Binding-site contacts:
Ligand atom N2 contacts residue ASN67 of chain 24.C at 2.8 Å (h-bond).
Ligand atom C8 contacts residue MET118 of chain 24.C at 4.0 Å (hydrophobic).
Ligand atom C7 contacts residue PHE90 of chain 24.C at 4.3 Å (hydrophobic).
Ligand atom C7 contacts residue ASN67 of chain 24.C at 3.7 Å.
Ligand atom O6 contacts residue ASN67 of chain 24.C at 3.7 Å.
Ligand atom C5 contacts residue ASN67 of chain 24.C at 3.8 Å.
Ligand atom C8 contacts residue ARG89 of chain 24.C at 4.1 Å.
Ligand atom C8 contacts residue PHE90 of chain 24.C at 3.6 Å (hydrophobic).
Ligand atom C4 contacts residue ASN67 of chain 24.C at 4.3 Å.
Ligand atom C1 contacts residue ASN67 of chain 24.C at 1.4 Å.
Ligand atom O7 contacts residue ASN67 of chain 24.C at 4.1 Å.
Ligand atom C2 contacts residue ASN67 of chain 24.C at 2.4 Å.
Ligand atom C3 contacts residue ASN67 of chain 24.C at 3.8 Å.
Ligand atom O5 contacts residue ASN67 of chain 24.C at 2.5 Å (h-bond).

A small-molecule ligand and the protein it binds are described below.
Small molecule (SMILES): CC(=O)N[C@@H]1[C@@H](O)[C@H](O)[C@@H](CO)O[C@H]1O

Sequence of chain 24.C:
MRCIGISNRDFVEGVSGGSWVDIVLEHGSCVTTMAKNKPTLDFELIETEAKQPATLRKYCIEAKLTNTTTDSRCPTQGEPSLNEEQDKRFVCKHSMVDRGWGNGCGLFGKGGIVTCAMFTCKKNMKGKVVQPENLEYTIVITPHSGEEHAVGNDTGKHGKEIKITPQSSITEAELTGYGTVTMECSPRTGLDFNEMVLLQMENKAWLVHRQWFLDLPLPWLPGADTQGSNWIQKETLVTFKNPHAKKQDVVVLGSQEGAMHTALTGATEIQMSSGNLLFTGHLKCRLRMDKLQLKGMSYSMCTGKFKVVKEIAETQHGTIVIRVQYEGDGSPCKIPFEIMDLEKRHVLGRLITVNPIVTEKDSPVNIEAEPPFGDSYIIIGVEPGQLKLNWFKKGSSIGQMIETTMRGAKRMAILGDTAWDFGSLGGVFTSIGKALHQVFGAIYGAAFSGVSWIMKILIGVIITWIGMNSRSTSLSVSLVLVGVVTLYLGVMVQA